Binding-site contacts:
Ligand atom C8 contacts residue MET357 of chain 1.D at 3.6 Å (hydrophobic).
Ligand atom C25 contacts residue TYR267 of chain 1.D at 3.2 Å (hydrophobic).
Ligand atom C17 contacts residue SER190 of chain 1.D at 3.5 Å.
Ligand atom C28 contacts residue LEU271 of chain 1.D at 4.0 Å (hydrophobic).
Ligand atom S7 contacts residue TYR370 of chain 1.D at 3.7 Å.
Ligand atom C5 contacts residue HIS314 of chain 1.D at 4.1 Å.
Ligand atom C3 contacts residue TYR153 of chain 1.D at 3.1 Å (hydrophobic).
Ligand atom C4 contacts residue HIS361 of chain 1.D at 3.6 Å.
Ligand atom C8 contacts residue TRP310 of chain 1.D at 3.6 Å (hydrophobic).
Ligand atom O2 contacts residue TYR153 of chain 1.D at 2.9 Å (h-bond).
Ligand atom C13 contacts residue TYR153 of chain 1.D at 3.8 Å (hydrophobic).
Ligand atom C13 contacts residue PHE275 of chain 1.D at 4.1 Å (hydrophobic).
Ligand atom C11 contacts residue PHE275 of chain 1.D at 3.5 Å (hydrophobic).
Ligand atom N22 contacts residue ASP274 of chain 1.D at 3.4 Å (salt-bridge).
Ligand atom C26 contacts residue TYR267 of chain 1.D at 3.1 Å (hydrophobic).
Ligand atom S7 contacts residue HIS361 of chain 1.D at 4.0 Å.
Ligand atom C4 contacts residue TRP360 of chain 1.D at 3.9 Å (hydrophobic).
Ligand atom C27 contacts residue LEU271 of chain 1.D at 3.7 Å (hydrophobic).
Ligand atom C26 contacts residue PHE428 of chain 1.D at 4.1 Å (hydrophobic).
Ligand atom S7 contacts residue TRP313 of chain 1.D at 3.6 Å (h-bond).
Ligand atom C12 contacts residue LEU271 of chain 1.D at 3.9 Å (hydrophobic).
Ligand atom N6 contacts residue HIS314 of chain 1.D at 3.7 Å.
Ligand atom C19 contacts residue TYR278 of chain 1.D at 3.9 Å (hydrophobic).
Ligand atom C1 contacts residue TYR153 of chain 1.D at 4.1 Å (hydrophobic).
Ligand atom C5 contacts residue HIS361 of chain 1.D at 3.8 Å.
Ligand atom C24 contacts residue LEU271 of chain 1.D at 4.1 Å (hydrophobic).
Ligand atom C4 contacts residue TYR153 of chain 1.D at 3.5 Å (hydrophobic).
Ligand atom O9 contacts residue HIS361 of chain 1.D at 3.8 Å.
Ligand atom O10 contacts residue TRP313 of chain 1.D at 2.6 Å (h-bond).
Ligand atom N6 contacts residue HIS361 of chain 1.D at 3.2 Å (h-bond).
Ligand atom C18 contacts residue SER190 of chain 1.D at 3.8 Å.
Ligand atom C26 contacts residue LEU271 of chain 1.D at 3.5 Å (hydrophobic).
Ligand atom O9 contacts residue TYR370 of chain 1.D at 2.9 Å (h-bond).
Ligand atom C25 contacts residue LEU271 of chain 1.D at 3.8 Å (hydrophobic).
Ligand atom C17 contacts residue PHE275 of chain 1.D at 4.0 Å (hydrophobic).
Ligand atom C8 contacts residue TYR370 of chain 1.D at 3.3 Å (hydrophobic).
Ligand atom C8 contacts residue TRP313 of chain 1.D at 3.4 Å (hydrophobic).
Ligand atom C12 contacts residue PHE275 of chain 1.D at 3.4 Å (hydrophobic).
Ligand atom C20 contacts residue ASP274 of chain 1.D at 3.8 Å.
Ligand atom C8 contacts residue HIS314 of chain 1.D at 4.0 Å.

A small-molecule ligand and the protein it binds are described below.
Small molecule (SMILES): COc1cc(NS(C)(=O)=O)ccc1Nc1c2ccccc2nc2ccccc12

Sequence of chain 1.D:
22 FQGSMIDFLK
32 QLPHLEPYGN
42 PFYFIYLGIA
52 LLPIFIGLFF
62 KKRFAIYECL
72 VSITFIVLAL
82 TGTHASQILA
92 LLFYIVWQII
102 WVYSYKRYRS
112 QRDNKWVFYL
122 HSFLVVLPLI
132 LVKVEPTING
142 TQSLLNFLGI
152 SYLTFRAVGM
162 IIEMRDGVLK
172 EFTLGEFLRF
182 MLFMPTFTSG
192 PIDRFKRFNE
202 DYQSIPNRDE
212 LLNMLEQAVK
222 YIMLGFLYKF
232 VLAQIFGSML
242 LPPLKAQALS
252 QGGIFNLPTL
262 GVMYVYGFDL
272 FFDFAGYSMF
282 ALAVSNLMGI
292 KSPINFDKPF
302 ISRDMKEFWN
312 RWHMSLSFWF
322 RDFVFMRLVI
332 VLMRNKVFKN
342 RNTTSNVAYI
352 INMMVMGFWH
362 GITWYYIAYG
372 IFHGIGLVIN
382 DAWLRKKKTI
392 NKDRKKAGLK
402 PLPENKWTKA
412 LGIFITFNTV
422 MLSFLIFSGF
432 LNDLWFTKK